Binding-site contacts:
Ligand atom C contacts residue ZDC1 of chain 1.L at 3.9 Å.
Ligand atom C contacts residue NH21 of chain 1.M at 3.9 Å.
Ligand atom CA contacts residue ZDC1 of chain 1.L at 3.9 Å.
Ligand atom C contacts residue ZDC1 of chain 1.L at 3.1 Å.
Ligand atom CB contacts residue NH21 of chain 1.M at 3.5 Å.
Ligand atom N contacts residue ZDC1 of chain 1.L at 1.3 Å.
Ligand atom CB contacts residue ZDC1 of chain 1.L at 3.7 Å.
Ligand atom N contacts residue NH21 of chain 1.M at 2.7 Å (h-bond).
Ligand atom O contacts residue NH21 of chain 1.M at 4.3 Å.
Ligand atom C contacts residue NH21 of chain 1.M at 3.5 Å.
Ligand atom CD1 contacts residue SER23 of chain 1.A at 3.8 Å.
Ligand atom CA contacts residue ZDC1 of chain 1.L at 2.4 Å.
Ligand atom CA contacts residue NH21 of chain 1.M at 2.4 Å.
Ligand atom O contacts residue NH21 of chain 1.M at 2.9 Å (h-bond).
Ligand atom N contacts residue ZDC1 of chain 1.L at 3.0 Å (h-bond).
Ligand atom CD2 contacts residue ASN70 of chain 1.A at 3.7 Å.
Ligand atom CB contacts residue ZDC1 of chain 1.L at 3.5 Å.
Ligand atom C contacts residue NH21 of chain 1.M at 1.3 Å.
Ligand atom O contacts residue NH21 of chain 1.M at 3.7 Å.
Ligand atom O contacts residue ZDC1 of chain 1.L at 3.6 Å (h-bond).
Ligand atom O contacts residue NH21 of chain 1.M at 2.2 Å (h-bond).
Ligand atom CA contacts residue SER23 of chain 1.A at 3.9 Å.
Ligand atom N contacts residue NH21 of chain 1.M at 4.4 Å.
Ligand atom CB contacts residue SER23 of chain 1.A at 3.4 Å.
Ligand atom CB contacts residue GLY24 of chain 1.A at 4.3 Å.
Ligand atom CB contacts residue SER23 of chain 1.A at 4.5 Å.
Ligand atom N contacts residue ZDC1 of chain 1.L at 3.5 Å (h-bond).
Ligand atom N contacts residue SER23 of chain 1.A at 4.2 Å.
Ligand atom CB contacts residue ZDC1 of chain 1.L at 3.8 Å.
Ligand atom CA contacts residue ZDC1 of chain 1.L at 3.8 Å.

A protein and the small-molecule ligand that binds it are described below.
Small molecule (SMILES): CCC[C@@H](NC(=O)[C@@H](CC(C)C)NC(=O)[C@H](N)CC(C)C)C(=O)N[C@H](C)C(=O)N[C@H](CC(C)C)C(=O)N[C@H](CCCCN)C(=O)N[C@H](CCCCN)C(=O)N[C@H](CC(C)C)C(=O)N[C@H](C)C(=O)N[C@H](CC)C(=O)N[C@H](CCCCN)C(=O)N[C@@H](C=O)Cc1ccc(O)cc1

Sequence of chain 1.A:
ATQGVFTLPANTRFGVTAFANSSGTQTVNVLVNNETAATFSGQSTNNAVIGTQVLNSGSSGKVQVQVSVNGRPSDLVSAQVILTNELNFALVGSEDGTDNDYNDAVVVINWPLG